Binding-site contacts:
Ligand atom C02 contacts residue LEU90 of chain 1.A at 3.3 Å (hydrophobic).
Ligand atom O05 contacts residue ILE127 of chain 1.A at 3.4 Å.
Ligand atom C24 contacts residue HIS227 of chain 1.A at 3.9 Å.
Ligand atom C04 contacts residue ALA53 of chain 1.A at 3.9 Å (hydrophobic).
Ligand atom O01 contacts residue LEU90 of chain 1.A at 3.7 Å.
Ligand atom O01 contacts residue GLU56 of chain 1.A at 2.5 Å (salt-bridge).
Ligand atom C22 contacts residue GLY123 of chain 1.A at 3.1 Å.
Ligand atom C02 contacts residue LEU94 of chain 1.A at 3.6 Å (hydrophobic).
Ligand atom C06 contacts residue PHE107 of chain 1.A at 3.8 Å (hydrophobic).
Ligand atom O02 contacts residue LEU243 of chain 1.A at 3.6 Å.
Ligand atom C22 contacts residue HIS227 of chain 1.A at 3.7 Å.
Ligand atom C01 contacts residue PHE107 of chain 1.A at 3.9 Å (hydrophobic).
Ligand atom C19 contacts residue GLY224 of chain 1.A at 3.9 Å.
Ligand atom C26 contacts residue MET46 of chain 1.A at 3.6 Å (hydrophobic).
Ligand atom O05 contacts residue MET91 of chain 1.A at 3.6 Å.
Ligand atom C01 contacts residue LEU94 of chain 1.A at 3.8 Å (hydrophobic).
Ligand atom C16 contacts residue PHE107 of chain 1.A at 3.7 Å (hydrophobic).
Ligand atom C07 contacts residue PHE107 of chain 1.A at 3.8 Å (hydrophobic).
Ligand atom O04 contacts residue MET124 of chain 1.A at 3.5 Å.
Ligand atom C11 contacts residue ALA53 of chain 1.A at 3.6 Å (hydrophobic).
Ligand atom O02 contacts residue THR50 of chain 1.A at 3.2 Å (h-bond).
Ligand atom C25 contacts residue HIS227 of chain 1.A at 3.9 Å.
Ligand atom O05 contacts residue GLY224 of chain 1.A at 3.3 Å.
Ligand atom C23 contacts residue HIS227 of chain 1.A at 3.7 Å.
Ligand atom C03 contacts residue GLU56 of chain 1.A at 3.3 Å.
Ligand atom C21 contacts residue ILE127 of chain 1.A at 3.6 Å (hydrophobic).
Ligand atom O06 contacts residue GLY224 of chain 1.A at 3.5 Å (h-bond).
Ligand atom C03 contacts residue LEU90 of chain 1.A at 3.8 Å (hydrophobic).
Ligand atom C13 contacts residue THR50 of chain 1.A at 3.9 Å.
Ligand atom C28 contacts residue LEU228 of chain 1.A at 3.6 Å (hydrophobic).
Ligand atom C23 contacts residue GLU122 of chain 1.A at 3.4 Å.
Ligand atom C04 contacts residue GLU56 of chain 1.A at 3.3 Å.
Ligand atom C23 contacts residue GLY123 of chain 1.A at 3.6 Å.
Ligand atom C23 contacts residue MET124 of chain 1.A at 3.5 Å (hydrophobic).
Ligand atom C22 contacts residue MET124 of chain 1.A at 3.3 Å (hydrophobic).
Ligand atom C14 contacts residue LEU49 of chain 1.A at 3.6 Å (hydrophobic).
Ligand atom C24 contacts residue VAL121 of chain 1.A at 3.8 Å (hydrophobic).
Ligand atom C27 contacts residue LEU228 of chain 1.A at 3.8 Å (hydrophobic).
Ligand atom C21 contacts residue MET124 of chain 1.A at 3.8 Å (hydrophobic).
Ligand atom O01 contacts residue ARG97 of chain 1.A at 3.6 Å.

A small-molecule ligand and the protein it binds are described below.
Small molecule (SMILES): O=S(=O)(Oc1cccc2ccccc12)[C@@H]1C[C@@H]2O[C@H]1C(c1ccc(O)cc1)=C2c1ccc(O)cc1

Sequence of chain 1.A:
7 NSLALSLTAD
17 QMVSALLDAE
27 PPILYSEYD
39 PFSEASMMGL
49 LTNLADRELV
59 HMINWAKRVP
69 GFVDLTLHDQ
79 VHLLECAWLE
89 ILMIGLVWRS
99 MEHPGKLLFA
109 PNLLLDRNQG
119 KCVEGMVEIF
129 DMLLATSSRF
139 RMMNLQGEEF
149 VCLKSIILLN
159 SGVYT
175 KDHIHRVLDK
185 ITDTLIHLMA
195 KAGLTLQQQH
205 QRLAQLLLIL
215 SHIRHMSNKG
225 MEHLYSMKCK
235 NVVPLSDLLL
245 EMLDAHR